Binding-site contacts:
Ligand atom C4 contacts residue ASN124 of chain 1.A at 4.2 Å.
Ligand atom O5 contacts residue ASN124 of chain 1.A at 2.4 Å (h-bond).
Ligand atom C8 contacts residue PRO123 of chain 1.A at 4.2 Å (hydrophobic).
Ligand atom O3 contacts residue ARG121 of chain 1.A at 4.3 Å.
Ligand atom C8 contacts residue ILE122 of chain 1.A at 3.3 Å (hydrophobic).
Ligand atom C1 contacts residue ASN124 of chain 1.A at 1.5 Å.
Ligand atom C8 contacts residue ARG121 of chain 1.A at 3.9 Å.
Ligand atom C8 contacts residue ASN124 of chain 1.A at 4.1 Å.
Ligand atom N2 contacts residue ARG121 of chain 1.A at 4.2 Å.
Ligand atom C7 contacts residue ASN124 of chain 1.A at 3.3 Å.
Ligand atom C2 contacts residue ASN124 of chain 1.A at 2.3 Å.
Ligand atom C5 contacts residue ASN124 of chain 1.A at 3.7 Å.
Ligand atom C3 contacts residue ASN124 of chain 1.A at 3.7 Å.
Ligand atom O7 contacts residue ASN124 of chain 1.A at 3.5 Å (h-bond).
Ligand atom N2 contacts residue ASN124 of chain 1.A at 2.8 Å (h-bond).

The small molecule below binds the protein below.
Small molecule (SMILES): CC(=O)N[C@@H]1[C@@H](O)[C@H](O)[C@@H](CO)O[C@H]1O

Sequence of chain 1.A:
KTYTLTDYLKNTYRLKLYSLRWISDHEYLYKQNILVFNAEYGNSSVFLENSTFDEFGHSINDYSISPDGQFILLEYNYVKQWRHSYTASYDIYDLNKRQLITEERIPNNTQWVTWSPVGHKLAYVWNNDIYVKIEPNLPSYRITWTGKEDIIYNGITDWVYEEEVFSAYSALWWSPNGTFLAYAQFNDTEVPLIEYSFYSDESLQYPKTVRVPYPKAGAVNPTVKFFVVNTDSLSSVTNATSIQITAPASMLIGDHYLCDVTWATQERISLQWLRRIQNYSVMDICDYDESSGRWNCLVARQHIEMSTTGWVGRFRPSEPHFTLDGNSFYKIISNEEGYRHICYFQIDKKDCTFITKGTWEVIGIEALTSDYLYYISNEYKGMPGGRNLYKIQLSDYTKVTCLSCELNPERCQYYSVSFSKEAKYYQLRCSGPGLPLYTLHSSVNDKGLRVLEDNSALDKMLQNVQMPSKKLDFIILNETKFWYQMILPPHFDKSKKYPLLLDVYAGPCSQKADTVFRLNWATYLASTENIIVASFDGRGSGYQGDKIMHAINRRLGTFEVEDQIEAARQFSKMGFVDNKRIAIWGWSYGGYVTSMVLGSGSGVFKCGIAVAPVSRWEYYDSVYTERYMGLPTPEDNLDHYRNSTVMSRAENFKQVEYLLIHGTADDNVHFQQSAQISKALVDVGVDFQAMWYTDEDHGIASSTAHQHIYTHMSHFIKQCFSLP